A small-molecule ligand and the protein it binds are described below.
Small molecule (SMILES): C#Cc1ccc(C(=O)N[C@H](C(=O)N=O)[C@@H](C)O)cc1

Binding-site contacts:
Ligand atom C10 contacts residue ASP197 of chain 1.A at 4.1 Å.
Ligand atom C15 contacts residue TYR200 of chain 1.A at 4.0 Å (hydrophobic).
Ligand atom O27 contacts residue PHE194 of chain 1.A at 3.6 Å.
Ligand atom N06 contacts residue ASP197 of chain 1.A at 2.8 Å (salt-bridge).
Ligand atom O27 contacts residue ASP197 of chain 1.A at 3.7 Å.
Ligand atom C12 contacts residue MET61 of chain 1.A at 4.4 Å (hydrophobic).
Ligand atom C16 contacts residue LEU201 of chain 1.A at 3.3 Å (hydrophobic).
Ligand atom C15 contacts residue LEU201 of chain 1.A at 3.9 Å (hydrophobic).
Ligand atom C11 contacts residue MET61 of chain 1.A at 4.0 Å (hydrophobic).
Ligand atom N03 contacts residue PHE194 of chain 1.A at 3.5 Å.
Ligand atom C16 contacts residue MET61 of chain 1.A at 3.8 Å (hydrophobic).
Ligand atom O04 contacts residue ASP197 of chain 1.A at 3.5 Å (salt-bridge).
Ligand atom C15 contacts residue MET61 of chain 1.A at 3.9 Å (hydrophobic).
Ligand atom C13 contacts residue TYR200 of chain 1.A at 4.4 Å (hydrophobic).
Ligand atom O04 contacts residue PHE194 of chain 1.A at 3.4 Å.
Ligand atom C13 contacts residue ASP197 of chain 1.A at 4.0 Å.
Ligand atom C16 contacts residue TYR200 of chain 1.A at 3.8 Å (hydrophobic).
Ligand atom C05 contacts residue ASP197 of chain 1.A at 3.8 Å.
Ligand atom C25 contacts residue ASP197 of chain 1.A at 4.3 Å.
Ligand atom N03 contacts residue ASP197 of chain 1.A at 2.8 Å (salt-bridge).
Ligand atom C02 contacts residue PHE194 of chain 1.A at 4.3 Å (hydrophobic).
Ligand atom C07 contacts residue ASP197 of chain 1.A at 3.5 Å.
Ligand atom C09 contacts residue ASP197 of chain 1.A at 3.5 Å.
Ligand atom O08 contacts residue ASP197 of chain 1.A at 4.3 Å.
Ligand atom C14 contacts residue ASP197 of chain 1.A at 3.1 Å.
Ligand atom C02 contacts residue ASP197 of chain 1.A at 3.9 Å.

Sequence of chain 1.A:
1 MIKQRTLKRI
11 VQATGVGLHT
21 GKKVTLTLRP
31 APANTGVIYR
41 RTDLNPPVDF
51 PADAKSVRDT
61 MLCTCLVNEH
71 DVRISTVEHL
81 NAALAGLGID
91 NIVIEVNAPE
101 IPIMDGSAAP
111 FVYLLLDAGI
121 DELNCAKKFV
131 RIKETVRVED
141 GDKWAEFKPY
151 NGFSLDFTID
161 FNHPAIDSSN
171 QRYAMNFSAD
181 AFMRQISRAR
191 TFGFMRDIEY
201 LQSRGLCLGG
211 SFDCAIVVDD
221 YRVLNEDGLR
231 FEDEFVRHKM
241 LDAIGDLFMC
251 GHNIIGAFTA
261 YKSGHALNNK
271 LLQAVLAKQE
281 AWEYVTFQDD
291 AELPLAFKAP